The small molecule below binds the protein below.
Small molecule (SMILES): CC(C)C[C@H](NC(=O)CN)C(=O)N[C@H](C(=O)N[C@H](C(=O)NCC(=O)N[C@@H](CO)C(=O)N[C@@H](CC(C)C)C(=O)N[C@@H](CCCN=C(N)N)C(=O)NCC=O)C(C)C)[C@@H](C)O

Sequence of chain 1.C:
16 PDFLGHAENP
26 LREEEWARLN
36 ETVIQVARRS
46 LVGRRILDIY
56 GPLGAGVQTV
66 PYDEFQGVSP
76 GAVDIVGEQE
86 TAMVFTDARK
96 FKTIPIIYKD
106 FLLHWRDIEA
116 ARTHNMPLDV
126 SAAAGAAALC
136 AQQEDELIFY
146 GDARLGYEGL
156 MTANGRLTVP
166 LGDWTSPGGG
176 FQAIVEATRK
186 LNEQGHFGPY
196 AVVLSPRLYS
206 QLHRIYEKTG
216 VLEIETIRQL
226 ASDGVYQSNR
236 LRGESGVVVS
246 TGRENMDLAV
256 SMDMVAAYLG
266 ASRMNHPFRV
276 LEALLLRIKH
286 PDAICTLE

Binding-site contacts:
Ligand atom O contacts residue ARG43 of chain 1.C at 3.3 Å (salt-bridge).
Ligand atom N contacts residue ARG49 of chain 1.C at 3.5 Å (salt-bridge).
Ligand atom OG1 contacts residue ASP258 of chain 1.C at 3.5 Å.
Ligand atom N contacts residue ASP258 of chain 1.C at 2.9 Å (salt-bridge).
Ligand atom NH1 contacts residue THR246 of chain 1.C at 3.5 Å.
Ligand atom NE contacts residue ASP53 of chain 1.C at 3.6 Å (salt-bridge).
Ligand atom NH1 contacts residue ILE51 of chain 1.C at 3.5 Å (h-bond).
Ligand atom N contacts residue ASP258 of chain 1.C at 3.2 Å (salt-bridge).
Ligand atom CG2 contacts residue ALA42 of chain 1.C at 3.7 Å (hydrophobic).
Ligand atom NH1 contacts residue ARG50 of chain 1.C at 3.7 Å.
Ligand atom CB contacts residue ARG49 of chain 1.C at 3.7 Å.
Ligand atom N contacts residue ASP258 of chain 1.C at 3.7 Å.
Ligand atom N contacts residue ARG49 of chain 1.C at 3.5 Å (salt-bridge).
Ligand atom CA contacts residue ILE54 of chain 1.C at 3.7 Å (hydrophobic).
Ligand atom CZ contacts residue ASP228 of chain 1.C at 3.2 Å.
Ligand atom NH2 contacts residue ASP228 of chain 1.C at 2.5 Å (salt-bridge).
Ligand atom N contacts residue ARG49 of chain 1.C at 3.7 Å.
Ligand atom CD contacts residue ASP53 of chain 1.C at 3.3 Å.
Ligand atom O contacts residue ILE39 of chain 1.C at 3.5 Å.
Ligand atom N contacts residue ASP258 of chain 1.C at 3.3 Å (salt-bridge).
Ligand atom O contacts residue ARG50 of chain 1.C at 3.7 Å.
Ligand atom CD2 contacts residue ARG43 of chain 1.C at 3.7 Å.
Ligand atom OG1 contacts residue MET259 of chain 1.C at 2.6 Å (h-bond).
Ligand atom O contacts residue ARG49 of chain 1.C at 3.0 Å (salt-bridge).
Ligand atom NH1 contacts residue ASP228 of chain 1.C at 3.2 Å (salt-bridge).
Ligand atom CB contacts residue MET259 of chain 1.C at 3.5 Å (hydrophobic).
Ligand atom C contacts residue ILE54 of chain 1.C at 3.7 Å (hydrophobic).
Ligand atom O contacts residue ILE54 of chain 1.C at 3.4 Å.
Ligand atom C contacts residue ARG49 of chain 1.C at 3.5 Å.
Ligand atom CA contacts residue ASP258 of chain 1.C at 3.3 Å.
Ligand atom C contacts residue ILE39 of chain 1.C at 3.6 Å (hydrophobic).
Ligand atom CB contacts residue ARG49 of chain 1.C at 3.6 Å.
Ligand atom O contacts residue ARG43 of chain 1.C at 2.9 Å (salt-bridge).
Ligand atom CG2 contacts residue MET259 of chain 1.C at 3.7 Å (hydrophobic).
Ligand atom CA contacts residue ARG49 of chain 1.C at 3.7 Å.
Ligand atom NH2 contacts residue THR246 of chain 1.C at 2.8 Å (h-bond).
Ligand atom C contacts residue ASP258 of chain 1.C at 3.7 Å.
Ligand atom CB contacts residue ILE39 of chain 1.C at 3.7 Å (hydrophobic).
Ligand atom CD1 contacts residue PRO57 of chain 1.C at 3.6 Å (hydrophobic).
Ligand atom CB contacts residue ASP258 of chain 1.C at 3.7 Å.